Sequence of chain 1.C:
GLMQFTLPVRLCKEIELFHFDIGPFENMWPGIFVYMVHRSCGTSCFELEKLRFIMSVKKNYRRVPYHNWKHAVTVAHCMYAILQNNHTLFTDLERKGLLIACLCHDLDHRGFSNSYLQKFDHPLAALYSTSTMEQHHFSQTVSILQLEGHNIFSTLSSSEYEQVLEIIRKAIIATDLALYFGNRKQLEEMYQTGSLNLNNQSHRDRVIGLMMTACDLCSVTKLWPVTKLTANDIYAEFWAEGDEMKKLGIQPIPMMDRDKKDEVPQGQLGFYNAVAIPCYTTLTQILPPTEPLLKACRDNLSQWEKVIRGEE

The protein below binds the small molecule below.
Small molecule (SMILES): Cn1ncc(C(=O)N2CCC2)c1C(=O)Nc1cccc(C(=O)Nc2ccccc2)c1

Binding-site contacts:
Ligand atom C29 contacts residue TYR78 of chain 1.C at 4.0 Å (hydrophobic).
Ligand atom O14 contacts residue PHE283 of chain 1.C at 4.0 Å.
Ligand atom C29 contacts residue HIS79 of chain 1.C at 3.9 Å.
Ligand atom C23 contacts residue LEU189 of chain 1.C at 3.7 Å (hydrophobic).
Ligand atom C10 contacts residue MET267 of chain 1.C at 3.7 Å (hydrophobic).
Ligand atom C16 contacts residue MET267 of chain 1.C at 3.7 Å (hydrophobic).
Ligand atom C13 contacts residue MET267 of chain 1.C at 3.2 Å (hydrophobic).
Ligand atom O14 contacts residue GLN280 of chain 1.C at 3.0 Å (h-bond).
Ligand atom C5 contacts residue PHE283 of chain 1.C at 4.1 Å (hydrophobic).
Ligand atom N8 contacts residue SER231 of chain 1.C at 3.1 Å (h-bond).
Ligand atom C21 contacts residue PHE283 of chain 1.C at 4.0 Å (hydrophobic).
Ligand atom C25 contacts residue LEU189 of chain 1.C at 4.0 Å (hydrophobic).
Ligand atom C19 contacts residue VAL232 of chain 1.C at 3.8 Å (hydrophobic).
Ligand atom C6 contacts residue PHE283 of chain 1.C at 3.8 Å (hydrophobic).
Ligand atom C22 contacts residue PHE283 of chain 1.C at 3.8 Å (hydrophobic).
Ligand atom C21 contacts residue TYR247 of chain 1.C at 4.1 Å (hydrophobic).
Ligand atom C15 contacts residue MET267 of chain 1.C at 4.1 Å (hydrophobic).
Ligand atom C15 contacts residue PHE283 of chain 1.C at 3.4 Å (hydrophobic).
Ligand atom C22 contacts residue GLN280 of chain 1.C at 3.6 Å.
Ligand atom C19 contacts residue GLN280 of chain 1.C at 4.0 Å.
Ligand atom C19 contacts residue ILE246 of chain 1.C at 3.5 Å (hydrophobic).
Ligand atom C18 contacts residue LEU189 of chain 1.C at 4.0 Å (hydrophobic).
Ligand atom C28 contacts residue HIS79 of chain 1.C at 3.5 Å.
Ligand atom N11 contacts residue PHE283 of chain 1.C at 3.5 Å.
Ligand atom C21 contacts residue MET267 of chain 1.C at 3.5 Å (hydrophobic).
Ligand atom C20 contacts residue MET267 of chain 1.C at 3.1 Å (hydrophobic).
Ligand atom C13 contacts residue PHE283 of chain 1.C at 3.7 Å (hydrophobic).
Ligand atom N7 contacts residue PHE283 of chain 1.C at 4.0 Å.
Ligand atom C22 contacts residue TYR247 of chain 1.C at 3.9 Å (hydrophobic).
Ligand atom N8 contacts residue ILE246 of chain 1.C at 3.4 Å.
Ligand atom C19 contacts residue SER231 of chain 1.C at 3.7 Å.
Ligand atom C22 contacts residue MET267 of chain 1.C at 4.0 Å (hydrophobic).
Ligand atom N7 contacts residue SER231 of chain 1.C at 3.7 Å.
Ligand atom C4 contacts residue PHE283 of chain 1.C at 3.8 Å (hydrophobic).
Ligand atom C16 contacts residue PHE283 of chain 1.C at 3.2 Å (hydrophobic).
Ligand atom C21 contacts residue GLY279 of chain 1.C at 3.8 Å.
Ligand atom C9 contacts residue LEU229 of chain 1.C at 3.9 Å (hydrophobic).
Ligand atom N7 contacts residue ILE246 of chain 1.C at 3.4 Å.
Ligand atom O3 contacts residue PHE283 of chain 1.C at 3.7 Å.
Ligand atom C25 contacts residue PHE193 of chain 1.C at 3.6 Å (hydrophobic).